Binding-site contacts:
Ligand atom C15 contacts residue CLR1 of chain 1.R at 3.8 Å.
Ligand atom C9 contacts residue ALA198 of chain 1.A at 4.4 Å (hydrophobic).
Ligand atom C22 contacts residue CLR1 of chain 1.R at 3.8 Å.
Ligand atom C2 contacts residue PRO202 of chain 1.A at 3.8 Å (hydrophobic).
Ligand atom C27 contacts residue PHE240 of chain 1.F at 4.2 Å (hydrophobic).
Ligand atom C21 contacts residue LEU195 of chain 1.A at 3.7 Å (hydrophobic).
Ligand atom C16 contacts residue PHE240 of chain 1.A at 4.1 Å (hydrophobic).
Ligand atom C4 contacts residue TRP229 of chain 1.A at 3.9 Å (hydrophobic).
Ligand atom C27 contacts residue MET244 of chain 1.A at 4.3 Å (hydrophobic).
Ligand atom C15 contacts residue LEU195 of chain 1.F at 4.2 Å (hydrophobic).
Ligand atom C18 contacts residue PHE240 of chain 1.A at 3.6 Å (hydrophobic).
Ligand atom C17 contacts residue PHE240 of chain 1.A at 4.4 Å (hydrophobic).
Ligand atom C4 contacts residue LEU232 of chain 1.A at 4.1 Å (hydrophobic).
Ligand atom C11 contacts residue ILE199 of chain 1.A at 3.9 Å (hydrophobic).
Ligand atom C12 contacts residue ALA198 of chain 1.A at 3.3 Å (hydrophobic).
Ligand atom O1 contacts residue TRP229 of chain 1.A at 3.8 Å.
Ligand atom C18 contacts residue CYS236 of chain 1.A at 4.3 Å (hydrophobic).
Ligand atom C25 contacts residue PHE157 of chain 1.A at 4.5 Å (hydrophobic).
Ligand atom C24 contacts residue CLR1 of chain 1.R at 3.8 Å.
Ligand atom C23 contacts residue CLR1 of chain 1.R at 4.4 Å.
Ligand atom C2 contacts residue MET206 of chain 1.A at 4.3 Å (hydrophobic).
Ligand atom C12 contacts residue ILE199 of chain 1.A at 4.1 Å (hydrophobic).
Ligand atom C19 contacts residue LEU233 of chain 1.A at 4.2 Å (hydrophobic).
Ligand atom C1 contacts residue PRO202 of chain 1.A at 3.8 Å (hydrophobic).
Ligand atom C16 contacts residue CLR1 of chain 1.R at 3.7 Å.
Ligand atom C7 contacts residue LEU195 of chain 1.F at 3.5 Å (hydrophobic).
Ligand atom C14 contacts residue LEU195 of chain 1.F at 4.5 Å (hydrophobic).
Ligand atom C15 contacts residue PHE240 of chain 1.A at 4.3 Å (hydrophobic).
Ligand atom C6 contacts residue LEU232 of chain 1.A at 4.5 Å (hydrophobic).
Ligand atom C11 contacts residue ALA198 of chain 1.A at 3.4 Å (hydrophobic).
Ligand atom C20 contacts residue PHE240 of chain 1.A at 3.9 Å (hydrophobic).
Ligand atom C23 contacts residue PHE240 of chain 1.A at 4.0 Å (hydrophobic).
Ligand atom C22 contacts residue PHE240 of chain 1.A at 3.9 Å (hydrophobic).
Ligand atom C17 contacts residue ALA198 of chain 1.A at 4.3 Å (hydrophobic).
Ligand atom C27 contacts residue CLR1 of chain 1.R at 4.4 Å.
Ligand atom C6 contacts residue LEU195 of chain 1.F at 4.4 Å (hydrophobic).
Ligand atom C24 contacts residue PHE240 of chain 1.F at 4.1 Å (hydrophobic).
Ligand atom C21 contacts residue ALA198 of chain 1.A at 3.8 Å (hydrophobic).
Ligand atom C26 contacts residue LEU195 of chain 1.A at 3.9 Å (hydrophobic).
Ligand atom C26 contacts residue PHE157 of chain 1.A at 3.7 Å (hydrophobic).

A small-molecule ligand and the protein it binds are described below.
Small molecule (SMILES): CC(C)CCC[C@@H](C)[C@H]1CC[C@H]2[C@@H]3CC=C4C[C@@H](O)CC[C@]4(C)[C@H]3CC[C@]12C

Sequence of chain 1.F:
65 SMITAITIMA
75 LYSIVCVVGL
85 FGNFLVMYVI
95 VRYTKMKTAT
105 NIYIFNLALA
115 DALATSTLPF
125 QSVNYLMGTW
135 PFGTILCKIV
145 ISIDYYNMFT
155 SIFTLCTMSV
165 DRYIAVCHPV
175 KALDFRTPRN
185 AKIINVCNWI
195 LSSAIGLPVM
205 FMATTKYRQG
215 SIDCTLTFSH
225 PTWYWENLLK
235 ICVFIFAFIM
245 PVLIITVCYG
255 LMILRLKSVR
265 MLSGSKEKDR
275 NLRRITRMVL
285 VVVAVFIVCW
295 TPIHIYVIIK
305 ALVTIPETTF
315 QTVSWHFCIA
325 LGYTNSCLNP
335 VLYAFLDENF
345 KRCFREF

Sequence of chain 1.A:
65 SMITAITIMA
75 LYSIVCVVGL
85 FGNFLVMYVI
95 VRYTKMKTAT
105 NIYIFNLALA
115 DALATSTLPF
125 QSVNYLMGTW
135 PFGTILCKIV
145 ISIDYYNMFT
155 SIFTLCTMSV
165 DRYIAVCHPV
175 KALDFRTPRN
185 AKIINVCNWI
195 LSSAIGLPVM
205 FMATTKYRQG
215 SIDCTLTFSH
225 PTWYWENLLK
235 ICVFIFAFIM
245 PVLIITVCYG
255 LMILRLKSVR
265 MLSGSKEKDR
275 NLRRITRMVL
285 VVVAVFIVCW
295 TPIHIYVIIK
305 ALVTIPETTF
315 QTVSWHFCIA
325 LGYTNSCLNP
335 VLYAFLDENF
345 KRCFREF